Binding-site contacts:
Ligand atom O01 contacts residue FEY1 of chain 1.D at 0.2 Å (h-bond).
Ligand atom C13 contacts residue FEY1 of chain 1.D at 0.1 Å.
Ligand atom C09 contacts residue FEY1 of chain 1.D at 0.1 Å.
Ligand atom C26 contacts residue FEY1 of chain 1.D at 0.0 Å.
Ligand atom C02 contacts residue FEY1 of chain 1.D at 0.1 Å.
Ligand atom C33 contacts residue FEY1 of chain 1.D at 0.1 Å.
Ligand atom C05 contacts residue FEY1 of chain 1.D at 0.1 Å.
Ligand atom C38 contacts residue FEY1 of chain 1.D at 0.1 Å.
Ligand atom O20 contacts residue FEY1 of chain 1.D at 1.2 Å.
Ligand atom C23 contacts residue FEY1 of chain 1.D at 0.0 Å.
Ligand atom C29 contacts residue FEY1 of chain 1.D at 0.0 Å.
Ligand atom C36 contacts residue FEY1 of chain 1.D at 0.1 Å.
Ligand atom C27 contacts residue FEY1 of chain 1.D at 0.0 Å.
Ligand atom O37 contacts residue FEY1 of chain 1.D at 0.0 Å (h-bond).
Ligand atom C08 contacts residue FEY1 of chain 1.D at 0.0 Å.
Ligand atom C14 contacts residue FEY1 of chain 1.D at 0.1 Å.
Ligand atom O18 contacts residue FEY1 of chain 1.D at 0.2 Å (h-bond).
Ligand atom C39 contacts residue FEY1 of chain 1.D at 0.1 Å.
Ligand atom C19 contacts residue FEY1 of chain 1.D at 0.2 Å.
Ligand atom C16 contacts residue FEY1 of chain 1.D at 0.2 Å.
Ligand atom C24 contacts residue FEY1 of chain 1.D at 0.1 Å.
Ligand atom O21 contacts residue FEY1 of chain 1.D at 0.1 Å (h-bond).
Ligand atom N10 contacts residue FEY1 of chain 1.D at 0.1 Å (h-bond).
Ligand atom C07 contacts residue FEY1 of chain 1.D at 0.1 Å.
Ligand atom N03 contacts residue FEY1 of chain 1.D at 0.1 Å (h-bond).
Ligand atom C04 contacts residue FEY1 of chain 1.D at 0.1 Å.
Ligand atom N15 contacts residue FEY1 of chain 1.D at 0.1 Å (h-bond).
Ligand atom O22 contacts residue FEY1 of chain 1.D at 0.1 Å (h-bond).
Ligand atom C35 contacts residue FEY1 of chain 1.D at 0.1 Å.
Ligand atom C12 contacts residue FEY1 of chain 1.D at 0.1 Å.
Ligand atom C11 contacts residue FEY1 of chain 1.D at 0.1 Å.
Ligand atom C31 contacts residue FEY1 of chain 1.D at 0.1 Å.
Ligand atom C34 contacts residue FEY1 of chain 1.D at 0.1 Å.
Ligand atom C30 contacts residue FEY1 of chain 1.D at 0.1 Å.
Ligand atom C25 contacts residue FEY1 of chain 1.D at 0.1 Å.
Ligand atom C40 contacts residue FEY1 of chain 1.D at 0.1 Å.
Ligand atom C06 contacts residue FEY1 of chain 1.D at 0.1 Å.
Ligand atom C17 contacts residue FEY1 of chain 1.D at 0.1 Å.
Ligand atom C32 contacts residue FEY1 of chain 1.D at 0.1 Å.
Ligand atom N28 contacts residue FEY1 of chain 1.D at 0.0 Å (h-bond).

Sequence of chain 1.A:
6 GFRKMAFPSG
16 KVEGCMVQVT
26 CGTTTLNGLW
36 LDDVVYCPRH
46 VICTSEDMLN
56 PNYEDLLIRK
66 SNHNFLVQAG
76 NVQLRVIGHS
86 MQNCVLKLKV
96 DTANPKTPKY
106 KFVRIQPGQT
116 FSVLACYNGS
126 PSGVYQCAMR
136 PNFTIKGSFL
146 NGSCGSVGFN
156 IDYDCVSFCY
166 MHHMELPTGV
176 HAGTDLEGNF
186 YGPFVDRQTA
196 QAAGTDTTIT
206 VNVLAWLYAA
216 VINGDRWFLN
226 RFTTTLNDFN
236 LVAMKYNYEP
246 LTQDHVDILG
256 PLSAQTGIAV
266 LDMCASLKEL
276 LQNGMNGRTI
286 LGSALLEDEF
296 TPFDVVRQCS

A protein and the small-molecule ligand that binds it are described below.
Small molecule (SMILES): CC(C)C[C@H](NC(=O)OC1CC2(CCN(C(=O)Cc3ccccc3)CC2)C1)C(=O)N[C@@H](C[C@@H]1CCNC1=O)C(O)S(=O)(=O)O